Sequence of chain 1.A:
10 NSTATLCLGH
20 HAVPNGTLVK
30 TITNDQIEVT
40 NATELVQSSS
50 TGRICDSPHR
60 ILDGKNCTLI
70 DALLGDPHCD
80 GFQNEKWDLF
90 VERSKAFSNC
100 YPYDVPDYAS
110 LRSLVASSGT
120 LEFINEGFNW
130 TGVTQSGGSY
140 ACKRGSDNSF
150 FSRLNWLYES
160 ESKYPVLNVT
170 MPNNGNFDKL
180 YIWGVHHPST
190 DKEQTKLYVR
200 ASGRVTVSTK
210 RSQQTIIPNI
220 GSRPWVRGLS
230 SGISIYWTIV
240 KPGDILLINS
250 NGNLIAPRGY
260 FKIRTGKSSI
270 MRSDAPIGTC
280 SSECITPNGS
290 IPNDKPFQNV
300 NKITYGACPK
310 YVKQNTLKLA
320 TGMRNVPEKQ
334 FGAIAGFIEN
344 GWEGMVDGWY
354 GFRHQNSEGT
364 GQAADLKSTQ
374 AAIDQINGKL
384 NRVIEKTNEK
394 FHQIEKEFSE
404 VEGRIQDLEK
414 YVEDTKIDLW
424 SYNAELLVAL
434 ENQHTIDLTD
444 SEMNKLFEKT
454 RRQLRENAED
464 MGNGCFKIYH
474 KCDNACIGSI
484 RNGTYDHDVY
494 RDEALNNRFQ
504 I

A small-molecule ligand and the protein it binds are described below.
Small molecule (SMILES): CC(=O)N[C@H]1[C@H](O[C@H]2[C@H](O)[C@@H](NC(C)=O)CO[C@@H]2CO)O[C@H](CO)[C@@H](O[C@@H]2O[C@H](CO)[C@@H](O)[C@H](O)[C@@H]2O)[C@@H]1O

Sequence of chain 1.B:
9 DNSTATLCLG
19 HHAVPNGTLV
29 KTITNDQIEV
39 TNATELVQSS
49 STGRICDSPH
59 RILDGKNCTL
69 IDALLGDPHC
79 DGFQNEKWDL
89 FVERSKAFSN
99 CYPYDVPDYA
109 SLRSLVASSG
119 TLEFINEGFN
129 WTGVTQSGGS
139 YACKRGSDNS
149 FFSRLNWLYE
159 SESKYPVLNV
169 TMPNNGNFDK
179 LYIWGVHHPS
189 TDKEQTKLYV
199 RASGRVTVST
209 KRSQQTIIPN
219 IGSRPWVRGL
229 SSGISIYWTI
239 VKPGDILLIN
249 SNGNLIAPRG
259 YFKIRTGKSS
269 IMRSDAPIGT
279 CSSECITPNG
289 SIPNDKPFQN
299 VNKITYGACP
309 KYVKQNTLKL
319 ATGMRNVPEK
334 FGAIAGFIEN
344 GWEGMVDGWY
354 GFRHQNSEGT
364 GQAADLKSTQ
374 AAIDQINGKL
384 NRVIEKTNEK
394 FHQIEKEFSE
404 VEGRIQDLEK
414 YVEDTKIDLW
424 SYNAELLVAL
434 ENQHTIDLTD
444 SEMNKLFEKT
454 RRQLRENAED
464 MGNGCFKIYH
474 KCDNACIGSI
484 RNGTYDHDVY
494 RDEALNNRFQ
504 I

Binding-site contacts:
Ligand atom N2 contacts residue TRP224 of chain 1.A at 4.5 Å.
Ligand atom O3 contacts residue TRP224 of chain 1.A at 4.4 Å.
Ligand atom C4 contacts residue ASN167 of chain 1.B at 4.2 Å.
Ligand atom C2 contacts residue TRP224 of chain 1.A at 4.1 Å (hydrophobic).
Ligand atom C8 contacts residue THR169 of chain 1.B at 4.1 Å.
Ligand atom N2 contacts residue ASN167 of chain 1.B at 2.8 Å (h-bond).
Ligand atom O7 contacts residue TRP224 of chain 1.A at 3.1 Å.
Ligand atom C1 contacts residue TRP224 of chain 1.A at 4.5 Å (hydrophobic).
Ligand atom C7 contacts residue TRP224 of chain 1.A at 4.1 Å (hydrophobic).
Ligand atom O7 contacts residue ASN167 of chain 1.B at 4.4 Å.
Ligand atom O4 contacts residue SER229 of chain 1.A at 4.4 Å.
Ligand atom C5 contacts residue TRP224 of chain 1.A at 4.0 Å (hydrophobic).
Ligand atom C1 contacts residue ASN167 of chain 1.B at 1.4 Å.
Ligand atom C6 contacts residue TRP224 of chain 1.A at 4.3 Å (hydrophobic).
Ligand atom C3 contacts residue SER229 of chain 1.A at 4.1 Å.
Ligand atom O4 contacts residue TRP224 of chain 1.A at 4.4 Å.
Ligand atom O5 contacts residue TRP224 of chain 1.A at 4.3 Å.
Ligand atom C8 contacts residue ILE244 of chain 1.B at 3.6 Å (hydrophobic).
Ligand atom C5 contacts residue THR169 of chain 1.B at 3.9 Å.
Ligand atom C2 contacts residue ASN167 of chain 1.B at 2.4 Å.
Ligand atom C4 contacts residue TRP224 of chain 1.A at 4.4 Å (hydrophobic).
Ligand atom C8 contacts residue THR189 of chain 1.A at 4.4 Å.
Ligand atom O5 contacts residue ASN167 of chain 1.B at 2.4 Å (h-bond).
Ligand atom C8 contacts residue SER188 of chain 1.A at 3.8 Å.
Ligand atom C6 contacts residue THR169 of chain 1.B at 3.7 Å.
Ligand atom C5 contacts residue ASN167 of chain 1.B at 3.7 Å.
Ligand atom C3 contacts residue ASN167 of chain 1.B at 3.8 Å.
Ligand atom C7 contacts residue ASN167 of chain 1.B at 3.8 Å.
Ligand atom O5 contacts residue THR169 of chain 1.B at 4.1 Å.
Ligand atom O3 contacts residue SER229 of chain 1.A at 3.6 Å.